Binding-site contacts:
Ligand atom FAA contacts residue LEU101 of chain 1.B at 3.6 Å.
Ligand atom CAJ contacts residue TYR83 of chain 1.B at 3.7 Å (hydrophobic).
Ligand atom OAD contacts residue TYR2 of chain 1.B at 3.0 Å (h-bond).
Ligand atom FAK contacts residue TYR83 of chain 1.B at 3.2 Å.
Ligand atom CAU contacts residue VAL5 of chain 1.B at 3.7 Å (hydrophobic).
Ligand atom CAS contacts residue VAL5 of chain 1.B at 3.6 Å (hydrophobic).
Ligand atom OAA contacts residue ARG116 of chain 1.B at 3.7 Å.
Ligand atom OAD contacts residue MET1 of chain 1.B at 3.5 Å.
Ligand atom CBK contacts residue TRP74 of chain 1.B at 3.7 Å (hydrophobic).
Ligand atom CAP contacts residue HIS105 of chain 1.B at 3.6 Å.
Ligand atom CAC contacts residue LEU101 of chain 1.B at 3.6 Å (hydrophobic).
Ligand atom CAW contacts residue MET144 of chain 1.B at 2.9 Å (hydrophobic).
Ligand atom CBH contacts residue LEU115 of chain 1.B at 3.7 Å (hydrophobic).
Ligand atom CBH contacts residue ARG138 of chain 1.B at 3.5 Å.
Ligand atom CBG contacts residue SER136 of chain 1.B at 3.3 Å.
Ligand atom OBF contacts residue TRP74 of chain 1.B at 3.0 Å (h-bond).
Ligand atom OAC contacts residue PRO118 of chain 1.B at 3.6 Å.
Ligand atom CAV contacts residue MET144 of chain 1.B at 3.6 Å (hydrophobic).
Ligand atom CAB contacts residue PHE97 of chain 1.B at 3.4 Å (hydrophobic).
Ligand atom FAE contacts residue TYR2 of chain 1.B at 3.2 Å.
Ligand atom OAB contacts residue ARG138 of chain 1.B at 3.0 Å (salt-bridge).
Ligand atom OAB contacts residue LEU115 of chain 1.B at 3.8 Å.
Ligand atom CAG contacts residue TYR83 of chain 1.B at 3.3 Å (hydrophobic).
Ligand atom FAJ contacts residue PHE112 of chain 1.B at 3.3 Å.
Ligand atom CBA contacts residue HIS105 of chain 1.B at 3.4 Å.
Ligand atom FAA contacts residue LEU148 of chain 1.B at 3.6 Å.
Ligand atom OAA contacts residue SER136 of chain 1.B at 3.2 Å (h-bond).
Ligand atom CAD contacts residue LEU101 of chain 1.B at 3.6 Å (hydrophobic).
Ligand atom FAE contacts residue GLY39 of chain 1.B at 3.1 Å.
Ligand atom FAK contacts residue PHE112 of chain 1.B at 3.3 Å.
Ligand atom CAJ contacts residue LEU4 of chain 1.B at 3.5 Å (hydrophobic).
Ligand atom CAX contacts residue LEU141 of chain 1.B at 3.7 Å (hydrophobic).
Ligand atom OAA contacts residue ARG138 of chain 1.B at 2.7 Å (salt-bridge).
Ligand atom CBG contacts residue ARG138 of chain 1.B at 3.7 Å.
Ligand atom CAG contacts residue LEU4 of chain 1.B at 3.4 Å (hydrophobic).
Ligand atom OAC contacts residue TYR134 of chain 1.B at 2.8 Å (h-bond).
Ligand atom OAD contacts residue ARG138 of chain 1.B at 3.7 Å.
Ligand atom OAB contacts residue ARG116 of chain 1.B at 2.8 Å (salt-bridge).
Ligand atom OAC contacts residue SER136 of chain 1.B at 2.6 Å (h-bond).
Ligand atom FAJ contacts residue TYR2 of chain 1.B at 3.4 Å.

Sequence of chain 1.B:
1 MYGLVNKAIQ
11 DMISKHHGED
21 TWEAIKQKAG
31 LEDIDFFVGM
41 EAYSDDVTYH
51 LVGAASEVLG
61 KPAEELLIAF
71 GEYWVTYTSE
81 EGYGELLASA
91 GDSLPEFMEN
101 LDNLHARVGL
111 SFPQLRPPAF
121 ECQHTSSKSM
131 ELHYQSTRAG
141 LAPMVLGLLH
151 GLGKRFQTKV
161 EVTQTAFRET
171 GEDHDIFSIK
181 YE

The small molecule below binds the protein below.
Small molecule (SMILES): O=C(O)CCCCN(CCc1cc(F)ccc1OCc1ccc(-c2ccc(C(F)(F)F)cc2)cc1)Cc1ccc(C(=O)O)cc1